Binding-site contacts:
Ligand atom O6 contacts residue ASN331 of chain 1.A at 4.5 Å.
Ligand atom C6 contacts residue LEU582 of chain 1.A at 4.1 Å (hydrophobic).
Ligand atom C4 contacts residue ASN331 of chain 1.A at 4.3 Å.
Ligand atom C7 contacts residue ASN331 of chain 1.A at 3.4 Å.
Ligand atom C1 contacts residue ASN331 of chain 1.A at 1.5 Å.
Ligand atom C2 contacts residue ASN331 of chain 1.A at 2.5 Å.
Ligand atom C3 contacts residue GLN580 of chain 1.A at 4.1 Å.
Ligand atom O5 contacts residue GLN580 of chain 1.A at 3.2 Å (h-bond).
Ligand atom C8 contacts residue ASN331 of chain 1.A at 4.1 Å.
Ligand atom C5 contacts residue GLN580 of chain 1.A at 3.6 Å.
Ligand atom C1 contacts residue GLN580 of chain 1.A at 4.0 Å.
Ligand atom O5 contacts residue ASN331 of chain 1.A at 2.4 Å (h-bond).
Ligand atom C4 contacts residue GLN580 of chain 1.A at 3.3 Å.
Ligand atom C2 contacts residue GLN580 of chain 1.A at 3.8 Å.
Ligand atom C5 contacts residue ASN331 of chain 1.A at 3.7 Å.
Ligand atom C3 contacts residue ASN331 of chain 1.A at 3.8 Å.
Ligand atom N2 contacts residue ASN331 of chain 1.A at 2.9 Å (h-bond).
Ligand atom C8 contacts residue GLN580 of chain 1.A at 4.1 Å.
Ligand atom O4 contacts residue GLN580 of chain 1.A at 4.3 Å.
Ligand atom C6 contacts residue GLN580 of chain 1.A at 3.6 Å.
Ligand atom O7 contacts residue ASN331 of chain 1.A at 3.8 Å.

Sequence of chain 1.A:
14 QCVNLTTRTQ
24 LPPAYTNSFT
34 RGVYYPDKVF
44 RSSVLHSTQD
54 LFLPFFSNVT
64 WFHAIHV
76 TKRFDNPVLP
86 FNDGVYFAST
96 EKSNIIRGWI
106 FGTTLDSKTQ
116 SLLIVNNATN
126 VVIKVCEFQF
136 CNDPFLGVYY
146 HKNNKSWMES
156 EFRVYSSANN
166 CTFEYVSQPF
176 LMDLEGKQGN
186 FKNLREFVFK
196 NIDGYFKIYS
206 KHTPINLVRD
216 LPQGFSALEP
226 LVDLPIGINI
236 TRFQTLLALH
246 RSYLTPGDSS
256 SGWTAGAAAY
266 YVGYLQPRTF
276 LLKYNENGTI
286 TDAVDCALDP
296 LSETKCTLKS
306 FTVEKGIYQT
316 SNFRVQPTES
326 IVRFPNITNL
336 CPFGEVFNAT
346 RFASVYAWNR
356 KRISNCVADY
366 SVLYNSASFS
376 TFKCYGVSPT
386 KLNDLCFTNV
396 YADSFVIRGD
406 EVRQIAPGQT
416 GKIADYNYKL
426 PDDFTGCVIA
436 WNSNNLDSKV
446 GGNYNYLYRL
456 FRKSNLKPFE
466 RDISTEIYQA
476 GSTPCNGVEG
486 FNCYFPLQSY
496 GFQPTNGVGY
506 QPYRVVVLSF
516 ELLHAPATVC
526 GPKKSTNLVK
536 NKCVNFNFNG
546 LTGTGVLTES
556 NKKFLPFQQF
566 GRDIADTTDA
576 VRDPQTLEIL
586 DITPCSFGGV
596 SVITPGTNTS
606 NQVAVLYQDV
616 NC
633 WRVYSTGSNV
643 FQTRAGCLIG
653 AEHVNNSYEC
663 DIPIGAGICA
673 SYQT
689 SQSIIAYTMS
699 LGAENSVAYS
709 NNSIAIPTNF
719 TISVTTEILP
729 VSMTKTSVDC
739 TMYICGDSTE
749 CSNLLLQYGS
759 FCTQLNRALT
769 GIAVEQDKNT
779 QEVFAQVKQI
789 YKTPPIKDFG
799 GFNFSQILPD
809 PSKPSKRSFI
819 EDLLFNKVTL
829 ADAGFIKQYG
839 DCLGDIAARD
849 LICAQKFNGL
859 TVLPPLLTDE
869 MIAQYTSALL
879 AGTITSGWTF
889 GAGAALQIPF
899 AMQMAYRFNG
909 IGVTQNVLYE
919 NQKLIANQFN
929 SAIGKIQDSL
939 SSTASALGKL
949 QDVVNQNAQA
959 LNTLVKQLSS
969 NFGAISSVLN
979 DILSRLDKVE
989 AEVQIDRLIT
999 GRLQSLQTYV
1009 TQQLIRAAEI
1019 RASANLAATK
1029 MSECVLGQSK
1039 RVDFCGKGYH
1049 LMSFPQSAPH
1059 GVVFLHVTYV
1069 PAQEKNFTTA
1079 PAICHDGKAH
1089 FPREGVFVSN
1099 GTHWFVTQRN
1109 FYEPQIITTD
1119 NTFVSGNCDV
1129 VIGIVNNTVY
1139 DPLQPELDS

This protein binds this small molecule.
Small molecule (SMILES): CC(=O)N[C@@H]1[C@@H](O)[C@H](O)[C@@H](CO)O[C@H]1O